Sequence of chain 24.A:
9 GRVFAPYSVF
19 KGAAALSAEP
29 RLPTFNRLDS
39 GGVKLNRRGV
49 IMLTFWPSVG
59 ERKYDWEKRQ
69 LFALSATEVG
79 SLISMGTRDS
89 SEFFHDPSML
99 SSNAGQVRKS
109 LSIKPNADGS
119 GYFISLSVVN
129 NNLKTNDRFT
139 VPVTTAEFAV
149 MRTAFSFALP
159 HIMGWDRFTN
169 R

Sequence of chain 2.A:
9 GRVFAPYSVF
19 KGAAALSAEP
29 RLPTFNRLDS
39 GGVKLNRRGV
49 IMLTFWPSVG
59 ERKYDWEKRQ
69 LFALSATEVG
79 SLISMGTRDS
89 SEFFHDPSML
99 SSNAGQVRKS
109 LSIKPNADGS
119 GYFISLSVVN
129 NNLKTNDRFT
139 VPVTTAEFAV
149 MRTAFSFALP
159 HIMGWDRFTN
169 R

Binding-site contacts:
Ligand atom O4 contacts residue SER16 of chain 24.A at 2.9 Å (h-bond).
Ligand atom O2 contacts residue MET97 of chain 2.A at 2.9 Å.
Ligand atom O4' contacts residue HIS93 of chain 2.A at 3.4 Å.
Ligand atom C2 contacts residue PHE12 of chain 24.A at 3.1 Å (hydrophobic).
Ligand atom O4 contacts residue PHE12 of chain 24.A at 3.5 Å.
Ligand atom O4' contacts residue ASP94 of chain 2.A at 3.4 Å (salt-bridge).
Ligand atom C4 contacts residue ARG45 of chain 2.A at 3.3 Å.
Ligand atom O2 contacts residue PHE12 of chain 24.A at 3.1 Å.
Ligand atom C6 contacts residue TRP64 of chain 24.A at 3.3 Å (hydrophobic).
Ligand atom O2 contacts residue TYR62 of chain 24.A at 3.4 Å.
Ligand atom OP1 contacts residue HIS93 of chain 2.A at 2.7 Å (h-bond).
Ligand atom C4 contacts residue PHE12 of chain 24.A at 3.5 Å (hydrophobic).
Ligand atom N3 contacts residue PHE18 of chain 24.A at 3.4 Å.
Ligand atom OP2 contacts residue LYS107 of chain 2.A at 2.8 Å (salt-bridge).
Ligand atom C1' contacts residue ASP94 of chain 2.A at 3.4 Å.
Ligand atom C7 contacts residue LYS42 of chain 2.A at 3.0 Å.
Ligand atom C5' contacts residue TYR62 of chain 24.A at 3.4 Å (hydrophobic).
Ligand atom N3 contacts residue PHE12 of chain 24.A at 3.1 Å.
Ligand atom N1 contacts residue MET97 of chain 2.A at 3.5 Å (h-bond).
Ligand atom C7 contacts residue HIS93 of chain 2.A at 3.4 Å.
Ligand atom C4 contacts residue PHE92 of chain 2.A at 3.3 Å (hydrophobic).
Ligand atom OP1 contacts residue LYS107 of chain 2.A at 2.8 Å (salt-bridge).
Ligand atom C7 contacts residue GLU76 of chain 2.A at 3.5 Å.
Ligand atom OP1 contacts residue ALA71 of chain 2.A at 3.0 Å (h-bond).
Ligand atom O4 contacts residue LYS42 of chain 2.A at 3.5 Å.
Ligand atom O4' contacts residue TRP64 of chain 24.A at 2.7 Å (h-bond).
Ligand atom C5 contacts residue HIS93 of chain 2.A at 3.4 Å.
Ligand atom N3 contacts residue ARG45 of chain 2.A at 2.6 Å (salt-bridge).
Ligand atom N3 contacts residue PHE92 of chain 2.A at 3.0 Å (h-bond).
Ligand atom O4' contacts residue MET50 of chain 2.A at 3.3 Å.
Ligand atom OP1 contacts residue TYR62 of chain 24.A at 3.1 Å (h-bond).
Ligand atom O2 contacts residue TRP64 of chain 24.A at 3.4 Å.
Ligand atom O4 contacts residue PHE92 of chain 2.A at 3.5 Å (h-bond).
Ligand atom C4 contacts residue PHE18 of chain 24.A at 3.4 Å (hydrophobic).
Ligand atom OP1 contacts residue LYS61 of chain 24.A at 2.9 Å.
Ligand atom C6 contacts residue HIS93 of chain 2.A at 3.5 Å.
Ligand atom O2 contacts residue ASP94 of chain 2.A at 3.0 Å (salt-bridge).
Ligand atom C2 contacts residue MET97 of chain 2.A at 3.4 Å (hydrophobic).
Ligand atom O2 contacts residue ARG60 of chain 24.A at 2.9 Å.
Ligand atom O4 contacts residue ARG45 of chain 2.A at 3.2 Å (salt-bridge).

The protein below binds the small molecule below.
Small molecule (SMILES): Cc1cn([C@H]2C[C@H](O[P](=O)(O)OC[C@H]3O[C@@H](n4cc(C)c(=O)[nH]c4=O)C[C@@H]3O[P](=O)(O)OC[C@H]3O[C@@H](n4cc(C)c(=O)[nH]c4=O)C[C@@H]3O[P](=O)(O)OC[C@H]3O[C@@H](n4cc(C)c(=O)[nH]c4=O)C[C@@H]3O)[C@@H](CO[P](=O)(O)O[C@H]3C[C@H](n4cc(C)c(=O)[nH]c4=O)O[C@@H]3CO[P](=O)(O)O[C@H]3C[C@H](n4cc(C)c(=O)[nH]c4=O)O[C@@H]3CO[P](=O)(O)O[C@H]3C[C@H](n4cc(C)c(=O)[nH]c4=O)O[C@@H]3CO[P](=O)(O)O[C@H]3C[C@H](n4cc(C)c(=O)[nH]c4=O)O[C@@H]3CO[P](=O)(O)O[C@H]3C[C@H](n4cc(C)c(=O)[nH]c4=O)O[C@@H]3COP(=O)=O)O2)c(=O)[nH]c1=O

Sequence of chain 5.A:
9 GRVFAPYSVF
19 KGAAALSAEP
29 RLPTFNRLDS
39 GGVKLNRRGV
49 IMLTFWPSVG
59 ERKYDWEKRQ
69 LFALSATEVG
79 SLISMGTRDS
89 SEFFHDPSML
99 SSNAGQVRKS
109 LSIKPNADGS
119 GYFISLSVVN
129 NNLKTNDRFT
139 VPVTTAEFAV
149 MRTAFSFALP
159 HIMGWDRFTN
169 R